This protein binds this small molecule.
Small molecule (SMILES): CC(C)c1nc(CN(C)C(=O)N[C@H](C(=O)N[C@@H](Cc2ccccc2)C[C@H](O)[C@H](Cc2ccccc2)NC(=O)OCc2cncs2)C(C)C)cs1

Sequence of chain 2.A:
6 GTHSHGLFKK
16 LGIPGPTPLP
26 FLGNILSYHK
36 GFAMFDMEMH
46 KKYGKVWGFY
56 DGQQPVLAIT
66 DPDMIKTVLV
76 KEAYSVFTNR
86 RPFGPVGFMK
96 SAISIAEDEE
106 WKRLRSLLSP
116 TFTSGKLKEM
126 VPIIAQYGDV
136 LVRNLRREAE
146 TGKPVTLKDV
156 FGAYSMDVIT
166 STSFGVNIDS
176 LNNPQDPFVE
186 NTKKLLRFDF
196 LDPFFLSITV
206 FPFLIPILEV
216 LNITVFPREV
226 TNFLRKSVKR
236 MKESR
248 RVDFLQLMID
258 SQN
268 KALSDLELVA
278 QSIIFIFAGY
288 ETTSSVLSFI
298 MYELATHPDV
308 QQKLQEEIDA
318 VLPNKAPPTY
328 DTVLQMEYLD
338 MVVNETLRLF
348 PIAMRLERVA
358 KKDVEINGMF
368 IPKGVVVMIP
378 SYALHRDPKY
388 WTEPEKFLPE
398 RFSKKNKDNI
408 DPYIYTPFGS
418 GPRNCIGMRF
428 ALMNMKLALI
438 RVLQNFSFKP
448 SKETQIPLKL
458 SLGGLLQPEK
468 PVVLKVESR

Binding-site contacts:
Ligand atom O24 contacts residue ARG192 of chain 2.A at 3.5 Å (salt-bridge).
Ligand atom N83 contacts residue PHE88 of chain 2.A at 3.1 Å.
Ligand atom N11 contacts residue SER99 of chain 2.A at 2.9 Å (h-bond).
Ligand atom C50 contacts residue ALA350 of chain 2.A at 3.4 Å (hydrophobic).
Ligand atom O24 contacts residue SER99 of chain 2.A at 3.5 Å.
Ligand atom C90 contacts residue ILE203 of chain 2.A at 3.4 Å (hydrophobic).
Ligand atom C34 contacts residue PHE221 of chain 2.A at 3.5 Å (hydrophobic).
Ligand atom C52 contacts residue ARG192 of chain 2.A at 2.9 Å.
Ligand atom S3 contacts residue ARG192 of chain 2.A at 3.0 Å (salt-bridge).
Ligand atom C31 contacts residue PHE193 of chain 2.A at 3.5 Å (hydrophobic).
Ligand atom C31 contacts residue ARG192 of chain 2.A at 3.2 Å.
Ligand atom C51 contacts residue ARG192 of chain 2.A at 3.2 Å.
Ligand atom O7 contacts residue ARG192 of chain 2.A at 3.2 Å (salt-bridge).
Ligand atom O41 contacts residue SER99 of chain 2.A at 2.7 Å (h-bond).
Ligand atom C50 contacts residue ILE349 of chain 2.A at 3.4 Å (hydrophobic).
Ligand atom C45 contacts residue ARG192 of chain 2.A at 3.5 Å.
Ligand atom C6 contacts residue PHE284 of chain 2.A at 3.4 Å (hydrophobic).
Ligand atom C10 contacts residue ARG192 of chain 2.A at 3.3 Å.
Ligand atom C33 contacts residue PHE284 of chain 2.A at 3.2 Å (hydrophobic).
Ligand atom C26 contacts residue ARG192 of chain 2.A at 3.6 Å.
Ligand atom C35 contacts residue ILE281 of chain 2.A at 3.4 Å (hydrophobic).
Ligand atom C1 contacts residue HEM1 of chain 2.B at 2.8 Å.
Ligand atom C13 contacts residue SER99 of chain 2.A at 3.6 Å.
Ligand atom C75 contacts residue PHE88 of chain 2.A at 3.2 Å (hydrophobic).
Ligand atom C77 contacts residue PHE88 of chain 2.A at 3.4 Å (hydrophobic).
Ligand atom C90 contacts residue THR204 of chain 2.A at 3.3 Å.
Ligand atom C4 contacts residue HEM1 of chain 2.B at 2.8 Å.
Ligand atom C1 contacts residue ALA285 of chain 2.A at 3.6 Å (hydrophobic).
Ligand atom C86 contacts residue PRO87 of chain 2.A at 3.2 Å (hydrophobic).
Ligand atom C51 contacts residue ILE349 of chain 2.A at 3.3 Å (hydrophobic).
Ligand atom O61 contacts residue ARG192 of chain 2.A at 2.4 Å (salt-bridge).
Ligand atom N5 contacts residue HEM1 of chain 2.B at 2.0 Å.
Ligand atom C32 contacts residue PHE284 of chain 2.A at 3.5 Å (hydrophobic).
Ligand atom C12 contacts residue ARG192 of chain 2.A at 3.4 Å.
Ligand atom C95 contacts residue PHE195 of chain 2.A at 3.2 Å (hydrophobic).
Ligand atom C49 contacts residue ALA350 of chain 2.A at 3.5 Å (hydrophobic).
Ligand atom C82 contacts residue PHE88 of chain 2.A at 3.6 Å (hydrophobic).
Ligand atom O41 contacts residue ILE100 of chain 2.A at 3.1 Å.
Ligand atom S81 contacts residue PHE195 of chain 2.A at 3.5 Å.
Ligand atom C35 contacts residue PHE221 of chain 2.A at 3.6 Å (hydrophobic).